Sequence of chain 1.F:
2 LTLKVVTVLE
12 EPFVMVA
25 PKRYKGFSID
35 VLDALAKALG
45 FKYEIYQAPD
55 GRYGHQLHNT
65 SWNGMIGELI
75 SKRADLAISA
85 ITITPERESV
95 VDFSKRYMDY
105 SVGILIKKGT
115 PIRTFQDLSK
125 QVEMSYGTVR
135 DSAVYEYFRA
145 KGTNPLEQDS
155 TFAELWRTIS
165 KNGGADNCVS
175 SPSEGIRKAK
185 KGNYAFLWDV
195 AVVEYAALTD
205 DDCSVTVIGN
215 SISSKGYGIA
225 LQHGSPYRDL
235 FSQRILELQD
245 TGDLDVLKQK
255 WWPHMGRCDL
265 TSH

This protein binds this small molecule.
Small molecule (SMILES): CC(=O)N[C@@H]1[C@@H](O)[C@H](O)[C@@H](CO)O[C@H]1O

Binding-site contacts:
Ligand atom O5 contacts residue SER65 of chain 1.F at 4.1 Å.
Ligand atom C7 contacts residue ASN63 of chain 1.F at 3.5 Å.
Ligand atom O5 contacts residue LEU61 of chain 1.F at 4.0 Å.
Ligand atom C1 contacts residue LEU61 of chain 1.F at 4.3 Å (hydrophobic).
Ligand atom O7 contacts residue ASN63 of chain 1.F at 3.6 Å.
Ligand atom N2 contacts residue SER65 of chain 1.F at 3.7 Å.
Ligand atom C5 contacts residue LEU61 of chain 1.F at 3.7 Å (hydrophobic).
Ligand atom C1 contacts residue ASN63 of chain 1.F at 1.4 Å.
Ligand atom C1 contacts residue SER65 of chain 1.F at 3.1 Å.
Ligand atom C6 contacts residue LEU61 of chain 1.F at 4.3 Å (hydrophobic).
Ligand atom C2 contacts residue ASN63 of chain 1.F at 2.4 Å.
Ligand atom C5 contacts residue ASN63 of chain 1.F at 3.7 Å.
Ligand atom N2 contacts residue ASN63 of chain 1.F at 3.0 Å (h-bond).
Ligand atom C2 contacts residue SER65 of chain 1.F at 3.9 Å.
Ligand atom C3 contacts residue ASN63 of chain 1.F at 3.8 Å.
Ligand atom O5 contacts residue ASN63 of chain 1.F at 2.3 Å (h-bond).
Ligand atom C4 contacts residue ASN63 of chain 1.F at 4.2 Å.
Ligand atom O6 contacts residue LEU61 of chain 1.F at 3.8 Å.